A protein and the small-molecule ligand that binds it are described below.
Small molecule (SMILES): NCCSc1ncn[nH]1

Binding-site contacts:
Ligand atom N2 contacts residue HIS79 of chain 16.A at 3.0 Å (h-bond).
Ligand atom C4 contacts residue MN1 of chain 16.B at 3.2 Å.
Ligand atom C1 contacts residue GLU27 of chain 16.A at 4.1 Å.
Ligand atom C3 contacts residue MN1 of chain 16.B at 3.2 Å.
Ligand atom C3 contacts residue HIS80 of chain 16.A at 4.0 Å.
Ligand atom N4 contacts residue MET113 of chain 2.A at 3.2 Å.
Ligand atom S1 contacts residue MET113 of chain 2.A at 4.3 Å.
Ligand atom N3 contacts residue MN1 of chain 2.C at 2.2 Å.
Ligand atom S1 contacts residue MN1 of chain 16.B at 3.8 Å.
Ligand atom N4 contacts residue MN1 of chain 2.C at 3.0 Å.
Ligand atom C3 contacts residue HIS79 of chain 16.A at 4.2 Å.
Ligand atom N3 contacts residue MET113 of chain 2.A at 3.4 Å.
Ligand atom C3 contacts residue MET113 of chain 2.A at 3.4 Å (hydrophobic).
Ligand atom C4 contacts residue MET113 of chain 2.A at 3.6 Å (hydrophobic).
Ligand atom N3 contacts residue GLU186 of chain 2.A at 3.1 Å (salt-bridge).
Ligand atom N3 contacts residue HIS182 of chain 2.A at 3.2 Å (h-bond).
Ligand atom N4 contacts residue HIS80 of chain 16.A at 3.3 Å (h-bond).
Ligand atom C3 contacts residue MN1 of chain 2.C at 4.2 Å.
Ligand atom N2 contacts residue MET113 of chain 2.A at 3.6 Å.
Ligand atom N1 contacts residue ASP84 of chain 16.A at 4.2 Å.
Ligand atom S1 contacts residue GLU83 of chain 16.A at 3.5 Å (salt-bridge).
Ligand atom C4 contacts residue HIS79 of chain 16.A at 3.1 Å.
Ligand atom N2 contacts residue GLU83 of chain 16.A at 3.2 Å (salt-bridge).
Ligand atom N2 contacts residue HIS183 of chain 2.A at 3.4 Å (h-bond).
Ligand atom C4 contacts residue GLU186 of chain 2.A at 4.0 Å.
Ligand atom C2 contacts residue ARG127 of chain 11.A at 3.5 Å.
Ligand atom N1 contacts residue HIS80 of chain 16.A at 4.2 Å.
Ligand atom C4 contacts residue GLU83 of chain 16.A at 4.2 Å.
Ligand atom N3 contacts residue HIS80 of chain 16.A at 2.9 Å (h-bond).
Ligand atom N2 contacts residue MN1 of chain 16.B at 2.2 Å.
Ligand atom C4 contacts residue HIS80 of chain 16.A at 3.6 Å.
Ligand atom C4 contacts residue HIS183 of chain 2.A at 3.7 Å.
Ligand atom C4 contacts residue HIS182 of chain 2.A at 3.4 Å.
Ligand atom N4 contacts residue GLU186 of chain 2.A at 3.8 Å.
Ligand atom N2 contacts residue MN1 of chain 2.C at 4.3 Å.
Ligand atom S1 contacts residue ARG127 of chain 11.A at 3.5 Å.
Ligand atom C3 contacts residue GLU83 of chain 16.A at 3.6 Å.
Ligand atom N1 contacts residue GLU27 of chain 16.A at 3.7 Å.
Ligand atom C4 contacts residue MN1 of chain 2.C at 3.3 Å.
Ligand atom N2 contacts residue HIS80 of chain 16.A at 4.1 Å.

Sequence of chain 16.A:
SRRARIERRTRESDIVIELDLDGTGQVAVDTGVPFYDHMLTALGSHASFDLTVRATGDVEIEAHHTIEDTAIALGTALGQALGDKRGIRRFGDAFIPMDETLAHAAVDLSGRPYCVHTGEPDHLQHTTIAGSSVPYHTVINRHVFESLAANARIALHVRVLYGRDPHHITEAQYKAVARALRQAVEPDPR

Sequence of chain 11.A:
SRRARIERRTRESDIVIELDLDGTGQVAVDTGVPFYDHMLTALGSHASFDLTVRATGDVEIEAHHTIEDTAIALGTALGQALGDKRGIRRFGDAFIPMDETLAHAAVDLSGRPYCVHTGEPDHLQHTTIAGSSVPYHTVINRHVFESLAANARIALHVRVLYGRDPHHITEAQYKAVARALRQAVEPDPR

Sequence of chain 2.A:
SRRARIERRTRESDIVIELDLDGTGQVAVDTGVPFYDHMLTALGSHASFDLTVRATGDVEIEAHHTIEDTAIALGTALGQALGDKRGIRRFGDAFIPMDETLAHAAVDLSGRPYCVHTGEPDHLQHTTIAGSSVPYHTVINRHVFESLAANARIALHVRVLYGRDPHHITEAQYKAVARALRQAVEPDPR